Sequence of chain 1.F:
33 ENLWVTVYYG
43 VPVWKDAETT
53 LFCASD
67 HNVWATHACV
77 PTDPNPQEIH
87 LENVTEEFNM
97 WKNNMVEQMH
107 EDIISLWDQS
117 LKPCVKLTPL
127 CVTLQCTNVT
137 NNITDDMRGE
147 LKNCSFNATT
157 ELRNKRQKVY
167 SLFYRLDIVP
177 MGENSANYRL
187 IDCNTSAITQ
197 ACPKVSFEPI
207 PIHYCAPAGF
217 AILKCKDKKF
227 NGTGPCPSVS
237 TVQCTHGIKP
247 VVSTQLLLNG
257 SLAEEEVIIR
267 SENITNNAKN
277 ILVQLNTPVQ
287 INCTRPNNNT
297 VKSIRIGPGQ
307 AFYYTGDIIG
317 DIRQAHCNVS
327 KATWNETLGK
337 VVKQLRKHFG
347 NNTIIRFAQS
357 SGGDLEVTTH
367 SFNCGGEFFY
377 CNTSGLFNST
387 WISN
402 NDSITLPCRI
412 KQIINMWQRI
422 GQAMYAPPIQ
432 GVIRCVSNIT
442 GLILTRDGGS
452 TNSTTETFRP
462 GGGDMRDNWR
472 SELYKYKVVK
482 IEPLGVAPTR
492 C

A protein and the small-molecule ligand that binds it are described below.
Small molecule (SMILES): CC(=O)N[C@H]1[C@H](O[C@H]2[C@H](O)[C@@H](NC(C)=O)CO[C@@H]2CO)O[C@H](CO)[C@@H](O)[C@@H]1O

Binding-site contacts:
Ligand atom C8 contacts residue ASN324 of chain 1.F at 4.4 Å.
Ligand atom N2 contacts residue HIS322 of chain 1.F at 3.0 Å (h-bond).
Ligand atom C2 contacts residue HIS322 of chain 1.F at 3.9 Å.
Ligand atom C7 contacts residue ASN324 of chain 1.F at 3.3 Å.
Ligand atom C1 contacts residue ASN324 of chain 1.F at 1.5 Å.
Ligand atom O5 contacts residue ASN324 of chain 1.F at 2.5 Å (h-bond).
Ligand atom O7 contacts residue ASN324 of chain 1.F at 3.4 Å (h-bond).
Ligand atom C5 contacts residue THR406 of chain 1.F at 3.9 Å.
Ligand atom C8 contacts residue THR290 of chain 1.F at 3.5 Å.
Ligand atom C4 contacts residue ASN324 of chain 1.F at 4.3 Å.
Ligand atom C8 contacts residue ASN288 of chain 1.F at 4.4 Å.
Ligand atom C8 contacts residue HIS322 of chain 1.F at 3.9 Å.
Ligand atom C1 contacts residue THR406 of chain 1.F at 4.1 Å.
Ligand atom C3 contacts residue ASN324 of chain 1.F at 3.9 Å.
Ligand atom O5 contacts residue THR406 of chain 1.F at 3.6 Å (h-bond).
Ligand atom C6 contacts residue THR406 of chain 1.F at 4.0 Å.
Ligand atom C1 contacts residue HIS322 of chain 1.F at 4.0 Å.
Ligand atom C3 contacts residue HIS322 of chain 1.F at 4.0 Å.
Ligand atom C5 contacts residue ASN324 of chain 1.F at 3.8 Å.
Ligand atom C7 contacts residue HIS322 of chain 1.F at 3.9 Å.
Ligand atom C2 contacts residue ASN324 of chain 1.F at 2.5 Å.
Ligand atom N2 contacts residue ASN324 of chain 1.F at 2.8 Å (h-bond).